Sequence of chain 1.B:
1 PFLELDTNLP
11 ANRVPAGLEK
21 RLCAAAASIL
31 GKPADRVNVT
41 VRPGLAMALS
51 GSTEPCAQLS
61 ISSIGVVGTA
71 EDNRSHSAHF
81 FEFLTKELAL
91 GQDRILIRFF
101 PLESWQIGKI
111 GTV

Sequence of chain 3.B:
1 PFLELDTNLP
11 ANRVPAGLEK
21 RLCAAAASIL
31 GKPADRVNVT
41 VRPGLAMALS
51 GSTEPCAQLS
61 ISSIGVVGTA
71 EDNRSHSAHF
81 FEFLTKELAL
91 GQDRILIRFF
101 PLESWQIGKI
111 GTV

Binding-site contacts:
Ligand atom CAF contacts residue SER104 of chain 1.B at 4.2 Å.
Ligand atom CAP contacts residue ARG36 of chain 1.B at 3.9 Å.
Ligand atom CAP contacts residue LYS109 of chain 1.B at 3.9 Å.
Ligand atom CAC contacts residue ILE107 of chain 1.B at 3.7 Å (hydrophobic).
Ligand atom OAI contacts residue SER104 of chain 1.B at 3.3 Å.
Ligand atom CAD contacts residue ILE107 of chain 1.B at 4.3 Å (hydrophobic).
Ligand atom OAQ contacts residue LEU96 of chain 3.B at 4.2 Å.
Ligand atom OAR contacts residue ARG36 of chain 1.B at 3.3 Å.
Ligand atom CAL contacts residue PRO1 of chain 1.B at 3.6 Å (hydrophobic).
Ligand atom CAK contacts residue ILE107 of chain 1.B at 3.7 Å (hydrophobic).
Ligand atom CAD contacts residue ILE64 of chain 1.B at 3.8 Å (hydrophobic).
Ligand atom CAE contacts residue SER104 of chain 1.B at 4.0 Å.
Ligand atom CAJ contacts residue ILE107 of chain 1.B at 3.8 Å (hydrophobic).
Ligand atom CAA contacts residue LYS109 of chain 1.B at 4.0 Å.
Ligand atom OAT contacts residue SER62 of chain 1.B at 4.0 Å.
Ligand atom CAB contacts residue ILE107 of chain 1.B at 3.6 Å (hydrophobic).
Ligand atom NAM contacts residue PRO1 of chain 1.B at 2.8 Å (h-bond).
Ligand atom OAU contacts residue LYS32 of chain 1.B at 3.9 Å.
Ligand atom CAS contacts residue ILE64 of chain 1.B at 3.6 Å (hydrophobic).
Ligand atom OAU contacts residue ILE64 of chain 1.B at 2.8 Å (h-bond).
Ligand atom OAQ contacts residue LYS109 of chain 1.B at 3.9 Å.
Ligand atom OAU contacts residue SER63 of chain 1.B at 3.3 Å (h-bond).
Ligand atom NAM contacts residue PHE2 of chain 1.B at 4.0 Å.
Ligand atom CAB contacts residue LYS109 of chain 1.B at 4.0 Å.
Ligand atom NAM contacts residue ARG36 of chain 1.B at 3.4 Å (salt-bridge).
Ligand atom CAE contacts residue ILE64 of chain 1.B at 4.3 Å (hydrophobic).
Ligand atom CAN contacts residue ARG36 of chain 1.B at 3.2 Å.
Ligand atom CAS contacts residue PRO1 of chain 1.B at 3.6 Å (hydrophobic).
Ligand atom OAR contacts residue LYS109 of chain 1.B at 2.9 Å (salt-bridge).
Ligand atom OAT contacts residue ILE64 of chain 1.B at 3.7 Å.
Ligand atom OAT contacts residue PRO1 of chain 1.B at 2.8 Å (h-bond).
Ligand atom CAN contacts residue PHE2 of chain 1.B at 4.1 Å (hydrophobic).
Ligand atom CAN contacts residue PRO1 of chain 1.B at 3.7 Å (hydrophobic).
Ligand atom OAH contacts residue ILE64 of chain 1.B at 4.2 Å.
Ligand atom CAK contacts residue ILE64 of chain 1.B at 3.9 Å (hydrophobic).
Ligand atom CAS contacts residue SER63 of chain 1.B at 3.5 Å.
Ligand atom CAG contacts residue SER104 of chain 1.B at 3.6 Å.
Ligand atom OAQ contacts residue ARG36 of chain 1.B at 4.2 Å.
Ligand atom OAT contacts residue SER63 of chain 1.B at 2.7 Å (h-bond).
Ligand atom CAA contacts residue ILE107 of chain 1.B at 3.9 Å (hydrophobic).

A protein and the small-molecule ligand that binds it are described below.
Small molecule (SMILES): O=C(O)c1cccc(-c2cc(C(=O)O)ncc2C(=O)O)c1